Binding-site contacts:
Ligand atom O1 contacts residue TYR161 of chain 1.B at 2.3 Å (h-bond).
Ligand atom C3 contacts residue SER150 of chain 1.B at 3.4 Å.
Ligand atom O2 contacts residue NAP1 of chain 1.E at 3.7 Å.
Ligand atom C3 contacts residue NAP1 of chain 1.E at 4.4 Å.
Ligand atom C2 contacts residue TYR149 of chain 1.B at 4.0 Å (hydrophobic).
Ligand atom C4 contacts residue ILE158 of chain 1.B at 4.2 Å (hydrophobic).
Ligand atom C1 contacts residue TYR161 of chain 1.B at 3.2 Å (hydrophobic).
Ligand atom C4 contacts residue NAP1 of chain 1.E at 4.0 Å.
Ligand atom O1 contacts residue SER148 of chain 1.B at 3.4 Å (h-bond).
Ligand atom C4 contacts residue MET198 of chain 1.B at 4.0 Å (hydrophobic).
Ligand atom C1 contacts residue ILE158 of chain 1.B at 4.3 Å (hydrophobic).
Ligand atom O2 contacts residue TYR149 of chain 1.B at 4.1 Å.
Ligand atom C4 contacts residue TYR161 of chain 1.B at 3.8 Å (hydrophobic).
Ligand atom C1 contacts residue SER148 of chain 1.B at 4.2 Å.
Ligand atom C2 contacts residue SER148 of chain 1.B at 4.2 Å.
Ligand atom C4 contacts residue SER199 of chain 1.B at 4.5 Å.
Ligand atom C2 contacts residue ILE158 of chain 1.B at 4.1 Å (hydrophobic).
Ligand atom O2 contacts residue ILE158 of chain 1.B at 4.5 Å.
Ligand atom C1 contacts residue NAP1 of chain 1.E at 3.4 Å.
Ligand atom C2 contacts residue NAP1 of chain 1.E at 3.8 Å.
Ligand atom O2 contacts residue LEU202 of chain 1.B at 3.9 Å.
Ligand atom C3 contacts residue ILE158 of chain 1.B at 4.1 Å (hydrophobic).
Ligand atom C3 contacts residue TYR161 of chain 1.B at 4.0 Å (hydrophobic).
Ligand atom O1 contacts residue NAP1 of chain 1.E at 2.9 Å.
Ligand atom O2 contacts residue VAL193 of chain 1.B at 4.0 Å.
Ligand atom C3 contacts residue TYR149 of chain 1.B at 3.3 Å (hydrophobic).
Ligand atom C3 contacts residue SER148 of chain 1.B at 3.2 Å.
Ligand atom C2 contacts residue TYR161 of chain 1.B at 4.3 Å (hydrophobic).

Sequence of chain 1.B:
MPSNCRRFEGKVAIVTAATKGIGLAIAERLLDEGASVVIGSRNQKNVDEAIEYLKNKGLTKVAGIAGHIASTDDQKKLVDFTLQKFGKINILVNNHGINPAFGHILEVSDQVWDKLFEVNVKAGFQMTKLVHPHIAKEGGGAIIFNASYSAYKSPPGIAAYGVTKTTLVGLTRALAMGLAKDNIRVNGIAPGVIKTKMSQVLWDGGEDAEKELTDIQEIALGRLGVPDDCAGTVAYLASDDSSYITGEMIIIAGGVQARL

The small molecule below binds the protein below.
Small molecule (SMILES): CC(=O)C(C)=O